A small-molecule ligand and the protein it binds are described below.
Small molecule (SMILES): CCOC(=O)CC[C@H](C[C@@H]1CCNC1=O)NC(=O)[C@@H](CC(=O)[C@@H](NC(=O)c1cc(C)on1)C(C)C)Cc1ccc(F)cc1

Sequence of chain 1.A:
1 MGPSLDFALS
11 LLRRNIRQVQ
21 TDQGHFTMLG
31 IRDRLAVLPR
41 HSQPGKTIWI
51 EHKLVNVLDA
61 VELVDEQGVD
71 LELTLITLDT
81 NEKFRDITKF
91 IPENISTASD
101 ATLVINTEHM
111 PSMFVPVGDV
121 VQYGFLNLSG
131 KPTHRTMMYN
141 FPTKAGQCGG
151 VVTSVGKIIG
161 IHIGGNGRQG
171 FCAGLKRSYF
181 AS

Binding-site contacts:
Ligand atom C14 contacts residue CYS148 of chain 1.A at 3.3 Å (hydrophobic).
Ligand atom C04 contacts residue ILE163 of chain 1.A at 3.6 Å (hydrophobic).
Ligand atom C53 contacts residue PHE26 of chain 1.A at 3.6 Å (hydrophobic).
Ligand atom C08 contacts residue LEU128 of chain 1.A at 3.2 Å (hydrophobic).
Ligand atom N58 contacts residue GLY165 of chain 1.A at 3.0 Å (h-bond).
Ligand atom O23 contacts residue ALA145 of chain 1.A at 3.3 Å.
Ligand atom N12 contacts residue ILE163 of chain 1.A at 3.2 Å (h-bond).
Ligand atom C53 contacts residue GLN23 of chain 1.A at 3.0 Å.
Ligand atom C59 contacts residue LEU128 of chain 1.A at 3.3 Å (hydrophobic).
Ligand atom C20 contacts residue CYS148 of chain 1.A at 3.0 Å (hydrophobic).
Ligand atom F1 contacts residue GLU72 of chain 1.A at 3.1 Å.
Ligand atom O18 contacts residue HIS162 of chain 1.A at 2.8 Å (h-bond).
Ligand atom C19 contacts residue CYS148 of chain 1.A at 2.9 Å (hydrophobic).
Ligand atom O18 contacts residue GLY165 of chain 1.A at 3.4 Å (h-bond).
Ligand atom O60 contacts residue ASN127 of chain 1.A at 3.5 Å (h-bond).
Ligand atom C83 contacts residue GLY165 of chain 1.A at 3.5 Å.
Ligand atom N12 contacts residue CYS148 of chain 1.A at 3.0 Å (h-bond).
Ligand atom N5 contacts residue ASN166 of chain 1.A at 3.5 Å.
Ligand atom C16 contacts residue GLY165 of chain 1.A at 3.3 Å.
Ligand atom O18 contacts residue THR143 of chain 1.A at 2.8 Å (h-bond).
Ligand atom O23 contacts residue GLY146 of chain 1.A at 3.0 Å (h-bond).
Ligand atom O60 contacts residue LEU128 of chain 1.A at 3.5 Å.
Ligand atom C1 contacts residue LEU128 of chain 1.A at 3.5 Å (hydrophobic).
Ligand atom O4 contacts residue PHE171 of chain 1.A at 3.1 Å.
Ligand atom O18 contacts residue GLY164 of chain 1.A at 3.3 Å.
Ligand atom O03 contacts residue GLY165 of chain 1.A at 3.0 Å (h-bond).
Ligand atom N17 contacts residue THR143 of chain 1.A at 3.2 Å (h-bond).
Ligand atom C78 contacts residue GLY165 of chain 1.A at 3.5 Å.
Ligand atom F1 contacts residue LEU128 of chain 1.A at 3.5 Å.
Ligand atom C13 contacts residue CYS148 of chain 1.A at 3.1 Å (hydrophobic).
Ligand atom C09 contacts residue LEU128 of chain 1.A at 3.5 Å (hydrophobic).
Ligand atom C57 contacts residue SER129 of chain 1.A at 3.5 Å.
Ligand atom C11 contacts residue ILE163 of chain 1.A at 3.5 Å (hydrophobic).
Ligand atom N5 contacts residue GLY165 of chain 1.A at 3.3 Å.
Ligand atom O03 contacts residue GLY164 of chain 1.A at 3.2 Å.
Ligand atom O4 contacts residue ASN166 of chain 1.A at 3.4 Å.
Ligand atom N17 contacts residue GLY165 of chain 1.A at 3.6 Å (h-bond).
Ligand atom O60 contacts residue SER129 of chain 1.A at 3.0 Å (h-bond).
Ligand atom C02 contacts residue SER129 of chain 1.A at 3.2 Å.
Ligand atom F1 contacts residue LYS131 of chain 1.A at 3.1 Å.